This protein binds this small molecule.
Small molecule (SMILES): CC(=O)N[C@@H]1[C@@H](O)[C@H](O)[C@@H](CO)O[C@H]1O

Binding-site contacts:
Ligand atom C1 contacts residue ASN72 of chain 1.A at 1.5 Å.
Ligand atom C5 contacts residue THR74 of chain 1.A at 4.1 Å.
Ligand atom O5 contacts residue ASN72 of chain 1.A at 2.5 Å (h-bond).
Ligand atom C4 contacts residue THR74 of chain 1.A at 3.5 Å.
Ligand atom O3 contacts residue ASN72 of chain 1.A at 4.3 Å.
Ligand atom O4 contacts residue THR74 of chain 1.A at 3.7 Å.
Ligand atom C3 contacts residue ASN72 of chain 1.A at 3.5 Å.
Ligand atom C8 contacts residue LYS8 of chain 1.A at 4.0 Å.
Ligand atom O7 contacts residue LYS8 of chain 1.A at 3.1 Å (salt-bridge).
Ligand atom C4 contacts residue ASN72 of chain 1.A at 3.4 Å.
Ligand atom C6 contacts residue THR74 of chain 1.A at 3.5 Å.
Ligand atom C2 contacts residue ASN72 of chain 1.A at 2.5 Å.
Ligand atom O6 contacts residue THR74 of chain 1.A at 3.8 Å.
Ligand atom C2 contacts residue LYS8 of chain 1.A at 4.5 Å.
Ligand atom C7 contacts residue ASN72 of chain 1.A at 4.2 Å.
Ligand atom C6 contacts residue ASN72 of chain 1.A at 3.6 Å.
Ligand atom O7 contacts residue ASN72 of chain 1.A at 4.2 Å.
Ligand atom N2 contacts residue LYS8 of chain 1.A at 4.5 Å.
Ligand atom C5 contacts residue ASN72 of chain 1.A at 3.3 Å.
Ligand atom N2 contacts residue ASN72 of chain 1.A at 3.6 Å (h-bond).
Ligand atom C7 contacts residue LYS8 of chain 1.A at 3.6 Å.

Sequence of chain 1.A:
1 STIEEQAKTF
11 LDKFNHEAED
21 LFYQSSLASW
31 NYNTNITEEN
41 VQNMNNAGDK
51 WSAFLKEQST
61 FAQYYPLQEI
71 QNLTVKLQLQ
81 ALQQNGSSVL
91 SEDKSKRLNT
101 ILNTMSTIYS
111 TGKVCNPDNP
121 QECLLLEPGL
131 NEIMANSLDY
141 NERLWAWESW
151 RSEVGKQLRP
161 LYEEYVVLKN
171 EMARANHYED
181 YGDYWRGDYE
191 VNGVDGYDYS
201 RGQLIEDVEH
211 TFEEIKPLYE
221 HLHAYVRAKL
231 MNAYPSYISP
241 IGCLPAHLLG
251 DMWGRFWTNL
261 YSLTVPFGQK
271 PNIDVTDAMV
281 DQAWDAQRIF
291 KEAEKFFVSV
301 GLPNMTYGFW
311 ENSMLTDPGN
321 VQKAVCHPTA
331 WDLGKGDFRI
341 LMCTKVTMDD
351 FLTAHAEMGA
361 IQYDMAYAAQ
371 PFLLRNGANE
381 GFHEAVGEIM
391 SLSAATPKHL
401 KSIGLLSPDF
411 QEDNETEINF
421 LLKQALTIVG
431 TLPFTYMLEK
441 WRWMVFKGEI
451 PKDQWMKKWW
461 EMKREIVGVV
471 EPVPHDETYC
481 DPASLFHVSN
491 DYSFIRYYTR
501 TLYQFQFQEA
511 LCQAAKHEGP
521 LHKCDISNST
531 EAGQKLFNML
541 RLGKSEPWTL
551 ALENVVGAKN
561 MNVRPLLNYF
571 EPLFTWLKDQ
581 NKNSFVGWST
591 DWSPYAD